Sequence of chain 3.A:
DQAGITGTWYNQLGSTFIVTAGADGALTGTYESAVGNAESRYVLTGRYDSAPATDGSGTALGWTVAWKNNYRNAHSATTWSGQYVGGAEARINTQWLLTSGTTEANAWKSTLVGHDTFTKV

Binding-site contacts:
Ligand atom C5 contacts residue TRP120 of chain 3.A at 3.6 Å (hydrophobic).
Ligand atom N1 contacts residue SER45 of chain 1.A at 3.0 Å (h-bond).
Ligand atom S1 contacts residue THR90 of chain 1.A at 3.5 Å (h-bond).
Ligand atom C11 contacts residue TRP120 of chain 3.A at 4.0 Å (hydrophobic).
Ligand atom C10 contacts residue SER88 of chain 1.A at 3.9 Å.
Ligand atom C1 contacts residue LEU25 of chain 1.A at 3.7 Å (hydrophobic).
Ligand atom C4 contacts residue TRP108 of chain 1.A at 3.3 Å (hydrophobic).
Ligand atom S1 contacts residue TRP79 of chain 1.A at 3.6 Å.
Ligand atom C9 contacts residue TRP79 of chain 1.A at 3.7 Å (hydrophobic).
Ligand atom N2 contacts residue ASP128 of chain 1.A at 2.8 Å (salt-bridge).
Ligand atom C1 contacts residue ASP128 of chain 1.A at 3.7 Å.
Ligand atom O1 contacts residue ASN23 of chain 1.A at 3.0 Å (h-bond).
Ligand atom O2 contacts residue GLY48 of chain 1.A at 3.3 Å.
Ligand atom O1 contacts residue SER45 of chain 1.A at 4.0 Å.
Ligand atom N2 contacts residue ASN23 of chain 1.A at 3.9 Å.
Ligand atom C6 contacts residue VAL47 of chain 1.A at 3.8 Å (hydrophobic).
Ligand atom C8 contacts residue VAL47 of chain 1.A at 4.0 Å (hydrophobic).
Ligand atom C2 contacts residue TRP120 of chain 3.A at 3.7 Å (hydrophobic).
Ligand atom N2 contacts residue TYR43 of chain 1.A at 3.9 Å.
Ligand atom O1 contacts residue TYR43 of chain 1.A at 2.7 Å (h-bond).
Ligand atom C7 contacts residue LEU110 of chain 1.A at 3.9 Å (hydrophobic).
Ligand atom C3 contacts residue ASP128 of chain 1.A at 3.9 Å.
Ligand atom O1 contacts residue LEU25 of chain 1.A at 4.0 Å.
Ligand atom C1 contacts residue ASN23 of chain 1.A at 3.8 Å.
Ligand atom O1 contacts residue SER27 of chain 1.A at 2.7 Å (h-bond).
Ligand atom C1 contacts residue SER27 of chain 1.A at 3.7 Å.
Ligand atom O2 contacts residue TRP120 of chain 3.A at 4.0 Å.
Ligand atom C1 contacts residue TYR43 of chain 1.A at 3.5 Å (hydrophobic).
Ligand atom O2 contacts residue ASN49 of chain 1.A at 2.8 Å (h-bond).
Ligand atom C3 contacts residue TRP108 of chain 1.A at 3.8 Å (hydrophobic).
Ligand atom C6 contacts residue SER45 of chain 1.A at 3.4 Å.
Ligand atom N2 contacts residue LEU25 of chain 1.A at 3.8 Å.
Ligand atom N1 contacts residue LEU25 of chain 1.A at 3.9 Å.
Ligand atom C1 contacts residue SER45 of chain 1.A at 3.9 Å.
Ligand atom C7 contacts residue TRP79 of chain 1.A at 3.8 Å (hydrophobic).
Ligand atom N1 contacts residue VAL47 of chain 1.A at 3.6 Å.
Ligand atom C2 contacts residue VAL47 of chain 1.A at 3.8 Å (hydrophobic).
Ligand atom S1 contacts residue TRP92 of chain 1.A at 3.8 Å.
Ligand atom O1 contacts residue ASP128 of chain 1.A at 3.8 Å.
Ligand atom C11 contacts residue ASN49 of chain 1.A at 3.9 Å.

Sequence of chain 1.A:
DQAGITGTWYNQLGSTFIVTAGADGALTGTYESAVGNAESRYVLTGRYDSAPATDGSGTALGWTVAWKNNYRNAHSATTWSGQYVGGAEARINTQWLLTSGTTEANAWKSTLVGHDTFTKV

The small molecule below binds the protein below.
Small molecule (SMILES): CC1(C)C(=O)N2C(C)(C)C(=O)N3c4ccc(C(=O)NCCCCC[C@@H]5SC[C@@H]6NC(=O)N[C@@H]65)cc4N4C(=O)C(C)(C)N(C1=O)[Fe]342